Sequence of chain 1.B:
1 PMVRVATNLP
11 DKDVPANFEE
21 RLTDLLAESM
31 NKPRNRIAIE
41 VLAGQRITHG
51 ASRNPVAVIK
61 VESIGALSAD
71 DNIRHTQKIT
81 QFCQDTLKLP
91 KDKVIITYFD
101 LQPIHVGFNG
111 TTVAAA

The protein below binds the small molecule below.
Small molecule (SMILES): O=C(O)c1ccccc1NCc1ccco1

Sequence of chain 1.C:
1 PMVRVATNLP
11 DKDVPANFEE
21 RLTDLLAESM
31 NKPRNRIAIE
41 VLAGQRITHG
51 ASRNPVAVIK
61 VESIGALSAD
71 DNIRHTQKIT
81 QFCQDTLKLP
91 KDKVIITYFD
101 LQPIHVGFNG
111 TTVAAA

Binding-site contacts:
Ligand atom CAG contacts residue ILE95 of chain 1.B at 4.0 Å (hydrophobic).
Ligand atom NAK contacts residue MET2 of chain 1.C at 3.7 Å.
Ligand atom CAC contacts residue ARG36 of chain 1.C at 3.6 Å.
Ligand atom CAJ contacts residue PRO1 of chain 1.C at 3.9 Å (hydrophobic).
Ligand atom CAE contacts residue ILE95 of chain 1.B at 3.9 Å (hydrophobic).
Ligand atom CAM contacts residue PRO1 of chain 1.C at 3.2 Å (hydrophobic).
Ligand atom CAG contacts residue PHE108 of chain 1.C at 3.7 Å (hydrophobic).
Ligand atom CAE contacts residue HIS49 of chain 1.B at 4.0 Å.
Ligand atom CAF contacts residue ARG36 of chain 1.C at 3.6 Å.
Ligand atom CAG contacts residue ARG36 of chain 1.C at 3.9 Å.
Ligand atom CAJ contacts residue MET2 of chain 1.C at 2.7 Å (hydrophobic).
Ligand atom OAL contacts residue MET2 of chain 1.C at 4.0 Å.
Ligand atom CAE contacts residue PHE108 of chain 1.C at 3.4 Å (hydrophobic).
Ligand atom CAP contacts residue ILE64 of chain 1.C at 3.8 Å (hydrophobic).
Ligand atom CAF contacts residue ASN35 of chain 1.C at 4.0 Å.
Ligand atom CAI contacts residue LYS32 of chain 1.C at 3.7 Å.
Ligand atom CAE contacts residue ARG36 of chain 1.C at 3.8 Å.
Ligand atom OAL contacts residue ARG36 of chain 1.C at 3.2 Å (salt-bridge).
Ligand atom OAA contacts residue PRO1 of chain 1.C at 2.6 Å (h-bond).
Ligand atom OAA contacts residue ILE64 of chain 1.C at 4.0 Å.
Ligand atom CAF contacts residue ILE95 of chain 1.B at 3.5 Å (hydrophobic).
Ligand atom OAL contacts residue PRO1 of chain 1.C at 3.9 Å.
Ligand atom CAM contacts residue LYS32 of chain 1.C at 3.9 Å.
Ligand atom CAJ contacts residue ILE95 of chain 1.B at 4.0 Å (hydrophobic).
Ligand atom CAH contacts residue ARG36 of chain 1.C at 3.8 Å.
Ligand atom CAF contacts residue HIS49 of chain 1.B at 3.5 Å.
Ligand atom CAH contacts residue VAL113 of chain 1.C at 3.7 Å (hydrophobic).
Ligand atom OAB contacts residue ILE64 of chain 1.C at 3.0 Å (h-bond).
Ligand atom CAC contacts residue VAL113 of chain 1.C at 4.0 Å (hydrophobic).
Ligand atom CAN contacts residue ILE95 of chain 1.B at 3.7 Å (hydrophobic).
Ligand atom CAM contacts residue ILE64 of chain 1.C at 3.7 Å (hydrophobic).
Ligand atom OAA contacts residue MET2 of chain 1.C at 3.4 Å (h-bond).
Ligand atom OAL contacts residue ILE95 of chain 1.B at 3.9 Å.
Ligand atom OAB contacts residue SER63 of chain 1.C at 3.7 Å.
Ligand atom CAN contacts residue ARG36 of chain 1.C at 3.8 Å.
Ligand atom OAB contacts residue PRO1 of chain 1.C at 3.2 Å.
Ligand atom OAB contacts residue LYS32 of chain 1.C at 2.8 Å (salt-bridge).
Ligand atom NAK contacts residue VAL106 of chain 1.C at 3.6 Å.
Ligand atom CAN contacts residue MET2 of chain 1.C at 3.8 Å (hydrophobic).
Ligand atom OAL contacts residue ILE37 of chain 1.C at 4.0 Å.